Sequence of chain 4.C:
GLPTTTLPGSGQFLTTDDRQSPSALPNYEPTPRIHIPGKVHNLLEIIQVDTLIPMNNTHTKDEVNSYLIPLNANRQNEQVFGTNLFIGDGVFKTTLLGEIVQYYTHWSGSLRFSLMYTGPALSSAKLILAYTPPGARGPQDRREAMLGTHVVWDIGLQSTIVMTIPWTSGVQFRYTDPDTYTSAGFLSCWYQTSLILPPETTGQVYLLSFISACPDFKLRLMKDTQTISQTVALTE

Sequence of chain 4.A:
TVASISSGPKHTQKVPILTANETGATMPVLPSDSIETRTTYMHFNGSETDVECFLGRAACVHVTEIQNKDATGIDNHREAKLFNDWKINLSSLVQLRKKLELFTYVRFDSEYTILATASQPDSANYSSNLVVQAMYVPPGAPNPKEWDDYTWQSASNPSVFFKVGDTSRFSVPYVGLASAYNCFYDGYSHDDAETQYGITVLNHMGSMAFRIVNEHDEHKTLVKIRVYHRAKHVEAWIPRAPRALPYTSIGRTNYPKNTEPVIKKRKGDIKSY

A protein and the small-molecule ligand that binds it are described below.
Small molecule (SMILES): Cc1cc(CCCOc2c(C)cc(-c3noc(C(F)(F)F)n3)cc2C)on1

Sequence of chain 5.C:
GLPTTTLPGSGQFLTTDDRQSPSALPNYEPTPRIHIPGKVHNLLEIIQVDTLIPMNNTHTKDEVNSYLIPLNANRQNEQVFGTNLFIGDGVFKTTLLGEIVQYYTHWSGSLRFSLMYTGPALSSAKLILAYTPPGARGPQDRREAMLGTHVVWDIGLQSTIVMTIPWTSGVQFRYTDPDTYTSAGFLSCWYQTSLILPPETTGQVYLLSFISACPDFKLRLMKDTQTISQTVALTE

Binding-site contacts:
Ligand atom N1A contacts residue PRO174 of chain 4.A at 3.5 Å.
Ligand atom F2 contacts residue PHE186 of chain 4.A at 3.1 Å.
Ligand atom C2A contacts residue TYR152 of chain 4.A at 3.5 Å (hydrophobic).
Ligand atom CM6 contacts residue TYR152 of chain 4.A at 3.4 Å (hydrophobic).
Ligand atom F2 contacts residue VAL176 of chain 4.A at 2.7 Å.
Ligand atom O1A contacts residue PHE186 of chain 4.A at 3.4 Å.
Ligand atom C3A contacts residue PHE186 of chain 4.A at 3.1 Å (hydrophobic).
Ligand atom C2A contacts residue PHE186 of chain 4.A at 3.3 Å (hydrophobic).
Ligand atom C3B contacts residue MET224 of chain 4.A at 3.6 Å (hydrophobic).
Ligand atom F1 contacts residue PHE186 of chain 4.A at 3.3 Å.
Ligand atom C1C contacts residue TYR128 of chain 4.A at 3.3 Å (hydrophobic).
Ligand atom N3A contacts residue TYR152 of chain 4.A at 3.5 Å.
Ligand atom C5B contacts residue TYR152 of chain 4.A at 3.4 Å (hydrophobic).
Ligand atom CM3 contacts residue ASN219 of chain 4.A at 3.5 Å.
Ligand atom C4 contacts residue TYR197 of chain 4.A at 3.7 Å (hydrophobic).
Ligand atom F3 contacts residue TYR152 of chain 4.A at 3.6 Å.
Ligand atom O1 contacts residue MET221 of chain 4.A at 3.7 Å.
Ligand atom O1A contacts residue ALA24 of chain 4.C at 3.4 Å.
Ligand atom CM4 contacts residue ALA150 of chain 4.A at 3.7 Å (hydrophobic).
Ligand atom N3A contacts residue PHE186 of chain 4.A at 3.1 Å.
Ligand atom F3 contacts residue PRO174 of chain 4.A at 3.1 Å.
Ligand atom CM4 contacts residue VAL176 of chain 4.A at 3.7 Å (hydrophobic).
Ligand atom C4B contacts residue TYR152 of chain 4.A at 3.6 Å (hydrophobic).
Ligand atom C4 contacts residue LEU106 of chain 4.A at 3.3 Å (hydrophobic).
Ligand atom CM6 contacts residue VAL191 of chain 4.A at 3.7 Å (hydrophobic).
Ligand atom F3 contacts residue ALA150 of chain 4.A at 3.0 Å.
Ligand atom CM2 contacts residue TYR128 of chain 4.A at 3.4 Å (hydrophobic).
Ligand atom C3C contacts residue TYR128 of chain 4.A at 3.1 Å (hydrophobic).
Ligand atom CM4 contacts residue PHE186 of chain 4.A at 3.5 Å (hydrophobic).
Ligand atom F1 contacts residue MET224 of chain 4.A at 3.7 Å.
Ligand atom O1A contacts residue PRO174 of chain 4.A at 3.4 Å.
Ligand atom F3 contacts residue VAL176 of chain 4.A at 3.6 Å.
Ligand atom N1A contacts residue ALA24 of chain 4.C at 3.3 Å.
Ligand atom F3 contacts residue SER175 of chain 4.A at 2.8 Å.
Ligand atom C6B contacts residue TYR152 of chain 4.A at 3.6 Å (hydrophobic).
Ligand atom C3 contacts residue LEU106 of chain 4.A at 3.4 Å (hydrophobic).
Ligand atom N1A contacts residue PHE186 of chain 4.A at 3.5 Å.
Ligand atom CM2 contacts residue MET224 of chain 4.A at 3.5 Å (hydrophobic).
Ligand atom C2C contacts residue TYR128 of chain 4.A at 3.2 Å (hydrophobic).
Ligand atom C1C contacts residue TYR197 of chain 4.A at 3.7 Å (hydrophobic).